Binding-site contacts:
Ligand atom C02 contacts residue ALA162 of chain 2.A at 3.8 Å (hydrophobic).
Ligand atom O27 contacts residue PRO160 of chain 2.A at 4.0 Å.
Ligand atom C22 contacts residue LEU57 of chain 2.B at 4.2 Å (hydrophobic).
Ligand atom C21 contacts residue GON1 of chain 2.K at 3.8 Å.
Ligand atom C24 contacts residue LEU16 of chain 2.A at 4.2 Å (hydrophobic).
Ligand atom C25 contacts residue ILE11 of chain 2.A at 4.1 Å (hydrophobic).
Ligand atom C25 contacts residue LEU159 of chain 2.A at 3.6 Å (hydrophobic).
Ligand atom O27 contacts residue LEU159 of chain 2.A at 3.9 Å.
Ligand atom N17 contacts residue LEU159 of chain 2.A at 3.7 Å.
Ligand atom C23 contacts residue LEU53 of chain 2.B at 3.8 Å (hydrophobic).
Ligand atom N17 contacts residue GON1 of chain 2.K at 3.0 Å (h-bond).
Ligand atom C20 contacts residue LEU157 of chain 2.A at 4.3 Å (hydrophobic).
Ligand atom C13 contacts residue LEU53 of chain 2.B at 4.1 Å (hydrophobic).
Ligand atom C24 contacts residue LEU157 of chain 2.A at 4.2 Å (hydrophobic).
Ligand atom C12 contacts residue ILE11 of chain 2.A at 4.0 Å (hydrophobic).
Ligand atom C28 contacts residue PRO160 of chain 2.A at 3.6 Å (hydrophobic).
Ligand atom C25 contacts residue LEU157 of chain 2.A at 4.1 Å (hydrophobic).
Ligand atom C22 contacts residue LEU53 of chain 2.B at 4.1 Å (hydrophobic).
Ligand atom C18 contacts residue GON1 of chain 2.K at 3.3 Å.
Ligand atom C26 contacts residue PRO160 of chain 2.A at 4.1 Å (hydrophobic).
Ligand atom C09 contacts residue PRO160 of chain 2.A at 3.5 Å (hydrophobic).
Ligand atom C19 contacts residue GON1 of chain 2.K at 4.1 Å.
Ligand atom C28 contacts residue ALA162 of chain 2.A at 4.1 Å (hydrophobic).
Ligand atom C21 contacts residue MET47 of chain 2.B at 3.6 Å (hydrophobic).
Ligand atom O03 contacts residue ALA162 of chain 2.A at 4.0 Å.
Ligand atom C24 contacts residue ILE11 of chain 2.A at 3.9 Å (hydrophobic).
Ligand atom C22 contacts residue MET47 of chain 2.B at 4.1 Å (hydrophobic).
Ligand atom C20 contacts residue LEU159 of chain 2.A at 4.0 Å (hydrophobic).
Ligand atom C06 contacts residue ALA162 of chain 2.A at 4.3 Å (hydrophobic).
Ligand atom C11 contacts residue PRO160 of chain 2.A at 4.2 Å (hydrophobic).
Ligand atom N16 contacts residue GON1 of chain 2.K at 3.7 Å.
Ligand atom C29 contacts residue PRO160 of chain 2.A at 3.8 Å (hydrophobic).
Ligand atom O03 contacts residue PRO160 of chain 2.A at 4.2 Å.
Ligand atom C12 contacts residue LEU53 of chain 2.B at 3.7 Å (hydrophobic).
Ligand atom N16 contacts residue LEU159 of chain 2.A at 3.9 Å.
Ligand atom C18 contacts residue LEU159 of chain 2.A at 3.7 Å (hydrophobic).
Ligand atom C15 contacts residue LEU159 of chain 2.A at 3.8 Å (hydrophobic).
Ligand atom N01 contacts residue ALA162 of chain 2.A at 3.4 Å.
Ligand atom C11 contacts residue ILE11 of chain 2.A at 4.1 Å (hydrophobic).
Ligand atom C19 contacts residue LEU159 of chain 2.A at 3.6 Å (hydrophobic).

Sequence of chain 2.B:
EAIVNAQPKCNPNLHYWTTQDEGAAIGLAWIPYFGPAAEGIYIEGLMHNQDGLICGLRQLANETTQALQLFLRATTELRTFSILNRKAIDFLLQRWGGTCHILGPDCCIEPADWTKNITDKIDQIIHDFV

The protein below binds the small molecule below.
Small molecule (SMILES): NC(=O)C1CCN(CCOc2ccc(-c3[nH]ncc3-c3ccccc3)c(O)c2)CC1

Sequence of chain 2.A:
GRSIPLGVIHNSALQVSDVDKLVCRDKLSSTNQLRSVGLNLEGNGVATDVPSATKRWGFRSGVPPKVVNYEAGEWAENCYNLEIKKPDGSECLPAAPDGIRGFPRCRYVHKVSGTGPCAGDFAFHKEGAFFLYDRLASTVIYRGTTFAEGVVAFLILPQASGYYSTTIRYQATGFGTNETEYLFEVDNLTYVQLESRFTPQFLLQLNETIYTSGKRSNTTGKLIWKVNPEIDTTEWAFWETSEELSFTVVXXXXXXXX